Sequence of chain 1.A:
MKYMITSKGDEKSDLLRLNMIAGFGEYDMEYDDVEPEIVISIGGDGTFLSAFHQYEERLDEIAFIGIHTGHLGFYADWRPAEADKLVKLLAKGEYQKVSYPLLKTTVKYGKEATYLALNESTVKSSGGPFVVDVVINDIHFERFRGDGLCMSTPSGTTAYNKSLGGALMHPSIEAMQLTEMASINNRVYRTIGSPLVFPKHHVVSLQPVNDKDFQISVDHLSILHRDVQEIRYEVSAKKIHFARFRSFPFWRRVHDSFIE

The protein below binds the small molecule below.
Small molecule (SMILES): Nc1ncnc2c1nc(Br)n2CCCCO

Sequence of chain 4.A:
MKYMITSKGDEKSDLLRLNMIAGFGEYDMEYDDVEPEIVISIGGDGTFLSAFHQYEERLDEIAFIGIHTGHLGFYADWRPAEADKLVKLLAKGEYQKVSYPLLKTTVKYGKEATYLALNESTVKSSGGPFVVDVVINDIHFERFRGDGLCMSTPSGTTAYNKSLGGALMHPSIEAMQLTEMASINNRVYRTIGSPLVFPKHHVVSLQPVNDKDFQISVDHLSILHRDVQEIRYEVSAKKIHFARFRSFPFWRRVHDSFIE

Binding-site contacts:
Ligand atom C2 contacts residue ASP45 of chain 1.A at 3.5 Å.
Ligand atom C4 contacts residue THR161 of chain 1.A at 3.3 Å.
Ligand atom N3 contacts residue ASP45 of chain 1.A at 3.9 Å.
Ligand atom N5 contacts residue SER158 of chain 1.A at 3.2 Å (h-bond).
Ligand atom N4 contacts residue SER158 of chain 1.A at 4.3 Å.
Ligand atom N2 contacts residue PHE74 of chain 1.A at 4.1 Å.
Ligand atom C4 contacts residue ALA162 of chain 1.A at 3.7 Å (hydrophobic).
Ligand atom BR1 contacts residue ASN122 of chain 1.A at 3.9 Å.
Ligand atom N4 contacts residue PHE74 of chain 1.A at 3.5 Å.
Ligand atom N3 contacts residue TYR75 of chain 1.A at 4.0 Å.
Ligand atom C4 contacts residue ASN122 of chain 1.A at 4.1 Å.
Ligand atom C3 contacts residue ALA162 of chain 1.A at 3.7 Å (hydrophobic).
Ligand atom C1 contacts residue ASP45 of chain 1.A at 3.6 Å.
Ligand atom N3 contacts residue ALA162 of chain 1.A at 4.2 Å.
Ligand atom BR1 contacts residue GLY46 of chain 1.A at 3.8 Å.
Ligand atom N1 contacts residue ASP45 of chain 1.A at 3.8 Å.
Ligand atom O1 contacts residue TYR163 of chain 1.A at 3.9 Å.
Ligand atom N5 contacts residue ASN122 of chain 1.A at 3.1 Å (h-bond).
Ligand atom C5 contacts residue PHE74 of chain 1.A at 3.3 Å (hydrophobic).
Ligand atom N2 contacts residue ASP45 of chain 1.A at 4.1 Å.
Ligand atom O1 contacts residue ALA162 of chain 1.A at 3.7 Å.
Ligand atom C1 contacts residue ALA162 of chain 1.A at 4.0 Å (hydrophobic).
Ligand atom N5 contacts residue ALA162 of chain 1.A at 4.2 Å.
Ligand atom C3 contacts residue ASP45 of chain 1.A at 3.8 Å.
Ligand atom N5 contacts residue THR161 of chain 1.A at 3.5 Å (h-bond).
Ligand atom BR1 contacts residue LEU49 of chain 1.A at 3.5 Å.
Ligand atom O1 contacts residue ILE187 of chain 4.A at 4.3 Å.
Ligand atom C3 contacts residue ASN122 of chain 1.A at 4.2 Å.
Ligand atom N2 contacts residue THR161 of chain 1.A at 3.9 Å.
Ligand atom C4 contacts residue PHE74 of chain 1.A at 4.3 Å (hydrophobic).
Ligand atom C5 contacts residue ALA162 of chain 1.A at 3.8 Å (hydrophobic).
Ligand atom BR1 contacts residue ASP45 of chain 1.A at 3.6 Å.
Ligand atom C2 contacts residue ASN122 of chain 1.A at 3.8 Å.
Ligand atom N3 contacts residue ASN122 of chain 1.A at 3.2 Å (h-bond).
Ligand atom N5 contacts residue TYR75 of chain 1.A at 3.4 Å.
Ligand atom C4 contacts residue SER158 of chain 1.A at 4.2 Å.
Ligand atom N4 contacts residue ALA162 of chain 1.A at 3.5 Å (h-bond).
Ligand atom N4 contacts residue THR161 of chain 1.A at 2.4 Å (h-bond).
Ligand atom C5 contacts residue THR161 of chain 1.A at 3.1 Å.
Ligand atom N2 contacts residue ALA162 of chain 1.A at 4.2 Å.